Sequence of chain 1.V:
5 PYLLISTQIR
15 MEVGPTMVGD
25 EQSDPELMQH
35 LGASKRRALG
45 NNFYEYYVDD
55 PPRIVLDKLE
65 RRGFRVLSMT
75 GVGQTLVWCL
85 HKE

Binding-site contacts:
Ligand atom N contacts residue ILE13 of chain 1.V at 2.8 Å (h-bond).
Ligand atom C contacts residue THR79 of chain 1.W at 3.5 Å.
Ligand atom N contacts residue GLN78 of chain 1.V at 2.9 Å (h-bond).
Ligand atom C contacts residue VAL76 of chain 1.W at 3.9 Å (hydrophobic).
Ligand atom CD1 contacts residue ILE13 of chain 1.V at 3.5 Å (hydrophobic).
Ligand atom CE2 contacts residue LEU80 of chain 1.V at 4.0 Å (hydrophobic).
Ligand atom C contacts residue GLN78 of chain 1.V at 3.9 Å.
Ligand atom CE1 contacts residue VAL76 of chain 1.W at 3.9 Å (hydrophobic).
Ligand atom OXT contacts residue PRO197 of chain 1.C at 3.6 Å.
Ligand atom OXT contacts residue GLN78 of chain 1.V at 3.1 Å (h-bond).
Ligand atom CG contacts residue ILE13 of chain 1.V at 3.4 Å (hydrophobic).
Ligand atom CD2 contacts residue GLN78 of chain 1.V at 3.4 Å.
Ligand atom C contacts residue GLN78 of chain 1.W at 3.7 Å.
Ligand atom O contacts residue GLY77 of chain 1.W at 3.8 Å.
Ligand atom O contacts residue THR79 of chain 1.W at 2.7 Å (h-bond).
Ligand atom O contacts residue VAL76 of chain 1.W at 3.4 Å (h-bond).
Ligand atom CE1 contacts residue ILE13 of chain 1.V at 3.9 Å (hydrophobic).
Ligand atom CD2 contacts residue ILE13 of chain 1.V at 3.5 Å (hydrophobic).
Ligand atom CZ contacts residue ARG14 of chain 1.V at 3.8 Å.
Ligand atom CE2 contacts residue ILE13 of chain 1.V at 3.4 Å (hydrophobic).
Ligand atom CG contacts residue VAL76 of chain 1.W at 3.6 Å (hydrophobic).
Ligand atom CA contacts residue THR79 of chain 1.W at 3.5 Å.
Ligand atom CA contacts residue ILE13 of chain 1.V at 3.6 Å (hydrophobic).
Ligand atom CZ contacts residue LEU80 of chain 1.V at 3.7 Å (hydrophobic).
Ligand atom C contacts residue GLY77 of chain 1.W at 3.9 Å.
Ligand atom CA contacts residue GLN78 of chain 1.V at 3.6 Å.
Ligand atom CD1 contacts residue VAL76 of chain 1.W at 3.5 Å (hydrophobic).
Ligand atom OXT contacts residue GLN78 of chain 1.W at 3.9 Å.
Ligand atom N contacts residue GLU195 of chain 1.C at 2.9 Å (salt-bridge).
Ligand atom CZ contacts residue ILE13 of chain 1.V at 3.9 Å (hydrophobic).
Ligand atom OXT contacts residue GLU195 of chain 1.C at 3.8 Å.
Ligand atom O contacts residue GLN78 of chain 1.W at 2.9 Å (h-bond).
Ligand atom CE1 contacts residue MET15 of chain 1.V at 3.7 Å (hydrophobic).
Ligand atom CZ contacts residue MET15 of chain 1.V at 3.8 Å (hydrophobic).
Ligand atom OXT contacts residue GLY77 of chain 1.W at 3.9 Å.
Ligand atom CB contacts residue GLN78 of chain 1.V at 3.5 Å.
Ligand atom CE2 contacts residue GLN12 of chain 1.V at 3.9 Å.
Ligand atom CD2 contacts residue VAL76 of chain 1.W at 3.5 Å (hydrophobic).
Ligand atom CB contacts residue VAL76 of chain 1.W at 3.4 Å (hydrophobic).
Ligand atom CE2 contacts residue GLN78 of chain 1.V at 3.5 Å.

The small molecule below binds the protein below.
Small molecule (SMILES): N[C@@H](Cc1ccccc1)C(=O)O

Sequence of chain 1.C:
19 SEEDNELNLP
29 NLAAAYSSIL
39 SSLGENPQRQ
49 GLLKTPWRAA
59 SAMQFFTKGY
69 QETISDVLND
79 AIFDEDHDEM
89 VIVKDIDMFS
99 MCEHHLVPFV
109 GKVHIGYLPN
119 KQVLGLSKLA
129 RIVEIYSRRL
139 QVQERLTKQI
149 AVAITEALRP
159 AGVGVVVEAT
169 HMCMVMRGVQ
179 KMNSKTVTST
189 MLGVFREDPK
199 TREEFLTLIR

Sequence of chain 1.W:
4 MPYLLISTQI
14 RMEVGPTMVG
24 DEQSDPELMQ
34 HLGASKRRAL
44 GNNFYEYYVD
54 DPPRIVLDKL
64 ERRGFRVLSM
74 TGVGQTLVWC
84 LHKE